Sequence of chain 1.A:
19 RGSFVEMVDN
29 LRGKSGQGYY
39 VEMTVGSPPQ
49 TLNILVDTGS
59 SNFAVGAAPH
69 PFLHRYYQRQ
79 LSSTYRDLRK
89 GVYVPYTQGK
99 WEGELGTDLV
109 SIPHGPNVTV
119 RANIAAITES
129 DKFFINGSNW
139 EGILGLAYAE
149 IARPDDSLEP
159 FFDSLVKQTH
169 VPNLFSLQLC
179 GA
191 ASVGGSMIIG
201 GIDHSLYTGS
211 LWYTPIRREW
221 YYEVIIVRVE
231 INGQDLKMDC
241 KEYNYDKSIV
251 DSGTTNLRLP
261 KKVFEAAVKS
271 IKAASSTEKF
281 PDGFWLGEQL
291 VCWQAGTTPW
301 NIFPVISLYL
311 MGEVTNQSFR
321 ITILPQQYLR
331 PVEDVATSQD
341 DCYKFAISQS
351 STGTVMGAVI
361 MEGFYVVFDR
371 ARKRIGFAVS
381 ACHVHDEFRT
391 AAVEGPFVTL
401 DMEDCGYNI

Binding-site contacts:
Ligand atom C7 contacts residue ILE141 of chain 1.A at 3.7 Å (hydrophobic).
Ligand atom C8 contacts residue ASP55 of chain 1.A at 3.6 Å.
Ligand atom C12 contacts residue GLY253 of chain 1.A at 3.6 Å.
Ligand atom C15 contacts residue GLY36 of chain 1.A at 3.2 Å.
Ligand atom N1 contacts residue GLY57 of chain 1.A at 3.7 Å.
Ligand atom C5 contacts residue GLY253 of chain 1.A at 3.4 Å.
Ligand atom C contacts residue LEU53 of chain 1.A at 3.8 Å (hydrophobic).
Ligand atom C16 contacts residue GLN35 of chain 1.A at 3.7 Å.
Ligand atom C13 contacts residue GLY253 of chain 1.A at 3.4 Å.
Ligand atom C10 contacts residue TYR94 of chain 1.A at 3.7 Å (hydrophobic).
Ligand atom C7 contacts residue ASP55 of chain 1.A at 3.5 Å.
Ligand atom N2 contacts residue LEU53 of chain 1.A at 3.6 Å.
Ligand atom F contacts residue TYR94 of chain 1.A at 3.4 Å.
Ligand atom C13 contacts residue SER252 of chain 1.A at 3.2 Å.
Ligand atom C15 contacts residue GLN35 of chain 1.A at 3.7 Å.
Ligand atom CL contacts residue THR255 of chain 1.A at 3.5 Å.
Ligand atom C8 contacts residue ASP251 of chain 1.A at 3.7 Å.
Ligand atom F contacts residue PHE131 of chain 1.A at 3.3 Å.
Ligand atom C15 contacts residue THR255 of chain 1.A at 3.1 Å.
Ligand atom O contacts residue ILE133 of chain 1.A at 3.6 Å.
Ligand atom C16 contacts residue GLY36 of chain 1.A at 3.6 Å.
Ligand atom C14 contacts residue THR255 of chain 1.A at 3.4 Å.
Ligand atom C13 contacts residue GLY36 of chain 1.A at 3.6 Å.
Ligand atom C7 contacts residue TYR94 of chain 1.A at 3.3 Å (hydrophobic).
Ligand atom C14 contacts residue GLY36 of chain 1.A at 3.4 Å.
Ligand atom C8 contacts residue GLY253 of chain 1.A at 3.9 Å.
Ligand atom N contacts residue ASP55 of chain 1.A at 2.9 Å (salt-bridge).
Ligand atom N1 contacts residue ASP55 of chain 1.A at 2.8 Å (salt-bridge).
Ligand atom N1 contacts residue ASP251 of chain 1.A at 2.7 Å (salt-bridge).
Ligand atom N3 contacts residue GLY253 of chain 1.A at 3.0 Å (h-bond).
Ligand atom CL contacts residue ALA358 of chain 1.A at 3.5 Å.
Ligand atom C11 contacts residue GLY253 of chain 1.A at 3.7 Å.
Ligand atom S contacts residue THR254 of chain 1.A at 3.8 Å.
Ligand atom C15 contacts residue GLY34 of chain 1.A at 3.6 Å.
Ligand atom N2 contacts residue GLY253 of chain 1.A at 3.0 Å (h-bond).
Ligand atom C6 contacts residue ASP55 of chain 1.A at 3.8 Å.
Ligand atom C16 contacts residue GLY34 of chain 1.A at 3.6 Å.
Ligand atom N3 contacts residue THR254 of chain 1.A at 3.8 Å.
Ligand atom C contacts residue GLY253 of chain 1.A at 3.7 Å.
Ligand atom C13 contacts residue THR254 of chain 1.A at 3.6 Å.

A protein and the small-molecule ligand that binds it are described below.
Small molecule (SMILES): C[C@@]1(c2cc(NC(=O)c3ccc(Cl)cn3)ccc2F)CCSC(N)=N1